Sequence of chain 1.B:
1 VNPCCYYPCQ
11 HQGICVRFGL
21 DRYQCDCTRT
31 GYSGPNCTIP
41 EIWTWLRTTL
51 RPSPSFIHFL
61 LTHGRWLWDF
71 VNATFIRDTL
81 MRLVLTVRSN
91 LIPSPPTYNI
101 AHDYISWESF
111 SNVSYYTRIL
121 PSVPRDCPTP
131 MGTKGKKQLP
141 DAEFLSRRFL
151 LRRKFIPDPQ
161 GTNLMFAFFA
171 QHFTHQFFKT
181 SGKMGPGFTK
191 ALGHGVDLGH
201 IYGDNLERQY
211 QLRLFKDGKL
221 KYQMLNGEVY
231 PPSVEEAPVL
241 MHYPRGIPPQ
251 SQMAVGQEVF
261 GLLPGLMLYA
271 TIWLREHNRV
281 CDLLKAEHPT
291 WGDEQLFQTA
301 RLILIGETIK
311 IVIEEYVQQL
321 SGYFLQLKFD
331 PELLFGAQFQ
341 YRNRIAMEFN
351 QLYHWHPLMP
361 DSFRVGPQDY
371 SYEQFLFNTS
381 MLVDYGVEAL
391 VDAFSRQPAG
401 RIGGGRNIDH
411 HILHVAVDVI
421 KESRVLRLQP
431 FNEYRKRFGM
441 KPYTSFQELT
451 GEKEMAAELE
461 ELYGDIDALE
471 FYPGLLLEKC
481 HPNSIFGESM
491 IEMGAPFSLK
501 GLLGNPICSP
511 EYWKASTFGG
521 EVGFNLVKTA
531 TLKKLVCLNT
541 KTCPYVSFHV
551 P

Binding-site contacts:
Ligand atom C6 contacts residue ALA495 of chain 1.B at 4.3 Å (hydrophobic).
Ligand atom O3 contacts residue ARG88 of chain 1.B at 2.9 Å (salt-bridge).
Ligand atom C1 contacts residue ILE491 of chain 1.B at 4.1 Å (hydrophobic).
Ligand atom C9 contacts residue GLY494 of chain 1.B at 4.0 Å.
Ligand atom C10 contacts residue SER498 of chain 1.B at 3.8 Å.
Ligand atom O1 contacts residue LEU320 of chain 1.B at 4.1 Å.
Ligand atom C8 contacts residue ARG88 of chain 1.B at 3.6 Å.
Ligand atom C7 contacts residue VAL317 of chain 1.B at 4.3 Å (hydrophobic).
Ligand atom C9 contacts residue SER498 of chain 1.B at 3.3 Å.
Ligand atom C2 contacts residue TYR323 of chain 1.B at 4.1 Å (hydrophobic).
Ligand atom C11 contacts residue TRP355 of chain 1.B at 3.3 Å (hydrophobic).
Ligand atom C8 contacts residue ALA495 of chain 1.B at 4.1 Å (hydrophobic).
Ligand atom C11 contacts residue GLY494 of chain 1.B at 3.9 Å.
Ligand atom C3 contacts residue VAL317 of chain 1.B at 3.8 Å (hydrophobic).
Ligand atom C4 contacts residue ALA495 of chain 1.B at 3.6 Å (hydrophobic).
Ligand atom C5 contacts residue VAL317 of chain 1.B at 4.0 Å (hydrophobic).
Ligand atom C9 contacts residue ALA495 of chain 1.B at 4.2 Å (hydrophobic).
Ligand atom O3 contacts residue TYR323 of chain 1.B at 2.7 Å (h-bond).
Ligand atom C2 contacts residue ILE491 of chain 1.B at 4.0 Å (hydrophobic).
Ligand atom C11 contacts residue LEU352 of chain 1.B at 4.0 Å (hydrophobic).
Ligand atom CL1 contacts residue LEU320 of chain 1.B at 4.0 Å.
Ligand atom CL1 contacts residue SER321 of chain 1.B at 4.0 Å.
Ligand atom O2 contacts residue VAL84 of chain 1.B at 3.4 Å.
Ligand atom C11 contacts residue MET490 of chain 1.B at 3.9 Å (hydrophobic).
Ligand atom C7 contacts residue TYR323 of chain 1.B at 3.7 Å (hydrophobic).
Ligand atom C8 contacts residue VAL84 of chain 1.B at 4.0 Å (hydrophobic).
Ligand atom O3 contacts residue ILE491 of chain 1.B at 4.3 Å.
Ligand atom C8 contacts residue TYR323 of chain 1.B at 3.8 Å (hydrophobic).
Ligand atom C4 contacts residue VAL317 of chain 1.B at 3.7 Å (hydrophobic).
Ligand atom CL1 contacts residue PHE486 of chain 1.B at 3.8 Å.
Ligand atom C10 contacts residue LEU320 of chain 1.B at 4.1 Å (hydrophobic).
Ligand atom C2 contacts residue VAL317 of chain 1.B at 4.2 Å (hydrophobic).
Ligand atom O2 contacts residue ALA495 of chain 1.B at 3.6 Å.
Ligand atom C3 contacts residue ALA495 of chain 1.B at 4.1 Å (hydrophobic).
Ligand atom C2 contacts residue SER321 of chain 1.B at 3.8 Å.
Ligand atom C10 contacts residue TRP355 of chain 1.B at 3.6 Å (hydrophobic).
Ligand atom CL1 contacts residue ILE491 of chain 1.B at 3.5 Å.
Ligand atom O2 contacts residue LEU499 of chain 1.B at 3.9 Å.
Ligand atom O2 contacts residue ARG88 of chain 1.B at 2.8 Å (salt-bridge).
Ligand atom C5 contacts residue ALA495 of chain 1.B at 3.5 Å (hydrophobic).

The protein below binds the small molecule below.
Small molecule (SMILES): CCCOc1ccc(CC(=O)O)cc1Cl